Sequence of chain 1.B:
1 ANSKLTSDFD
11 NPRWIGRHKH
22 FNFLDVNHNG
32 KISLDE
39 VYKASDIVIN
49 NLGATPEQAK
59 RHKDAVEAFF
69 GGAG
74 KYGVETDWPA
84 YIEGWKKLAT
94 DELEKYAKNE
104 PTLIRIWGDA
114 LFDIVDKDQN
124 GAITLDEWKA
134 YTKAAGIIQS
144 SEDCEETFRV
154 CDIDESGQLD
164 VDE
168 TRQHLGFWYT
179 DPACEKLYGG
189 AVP

Binding-site contacts:
Ligand atom C13 contacts residue HIS171 of chain 1.B at 3.3 Å.
Ligand atom C22 contacts residue MSE21 of chain 1.B at 3.5 Å.
Ligand atom O18 contacts residue TYR186 of chain 1.B at 3.4 Å (h-bond).
Ligand atom O33 contacts residue HIS171 of chain 1.B at 3.5 Å.
Ligand atom C21 contacts residue MSE21 of chain 1.B at 3.3 Å.
Ligand atom N1 contacts residue TYR134 of chain 1.B at 2.8 Å (h-bond).
Ligand atom O18 contacts residue HIS171 of chain 1.B at 2.7 Å.
Ligand atom C28 contacts residue TYR134 of chain 1.B at 3.4 Å (hydrophobic).
Ligand atom BR17 contacts residue THR168 of chain 1.B at 3.1 Å.
Ligand atom O33 contacts residue TYR186 of chain 1.B at 2.9 Å (h-bond).
Ligand atom C15 contacts residue HIS171 of chain 1.B at 3.5 Å.
Ligand atom C3 contacts residue HIS171 of chain 1.B at 3.6 Å.
Ligand atom C9 contacts residue TRP110 of chain 1.B at 3.4 Å (hydrophobic).
Ligand atom N4 contacts residue TRP110 of chain 1.B at 3.6 Å.
Ligand atom O34 contacts residue TYR186 of chain 1.B at 2.8 Å (h-bond).
Ligand atom C3 contacts residue TYR186 of chain 1.B at 3.5 Å (hydrophobic).
Ligand atom C8 contacts residue TRP110 of chain 1.B at 3.6 Å (hydrophobic).
Ligand atom O25 contacts residue HIS18 of chain 1.B at 2.8 Å (h-bond).
Ligand atom O25 contacts residue MSE21 of chain 1.B at 3.5 Å.
Ligand atom C15 contacts residue GLY111 of chain 1.B at 3.6 Å.
Ligand atom C22 contacts residue HIS18 of chain 1.B at 3.6 Å.
Ligand atom O18 contacts residue TRP175 of chain 1.B at 3.2 Å (h-bond).
Ligand atom C5 contacts residue TRP175 of chain 1.B at 3.6 Å (hydrophobic).
Ligand atom C11 contacts residue HIS171 of chain 1.B at 3.6 Å.
Ligand atom C10 contacts residue TYR134 of chain 1.B at 3.5 Å (hydrophobic).
Ligand atom O25 contacts residue TYR84 of chain 1.B at 2.5 Å (h-bond).
Ligand atom C20 contacts residue MSE21 of chain 1.B at 3.3 Å.
Ligand atom C14 contacts residue HIS171 of chain 1.B at 3.2 Å.
Ligand atom C21 contacts residue TYR84 of chain 1.B at 3.1 Å (hydrophobic).
Ligand atom C12 contacts residue HIS171 of chain 1.B at 3.3 Å.
Ligand atom C23 contacts residue HIS18 of chain 1.B at 3.6 Å.
Ligand atom O25 contacts residue TRP88 of chain 1.B at 3.3 Å (h-bond).
Ligand atom O34 contacts residue TYR134 of chain 1.B at 3.5 Å.
Ligand atom C19 contacts residue MSE21 of chain 1.B at 3.6 Å.
Ligand atom C15 contacts residue ILE107 of chain 1.B at 3.5 Å (hydrophobic).
Ligand atom N7 contacts residue MSE21 of chain 1.B at 3.5 Å.
Ligand atom C22 contacts residue TRP88 of chain 1.B at 3.4 Å (hydrophobic).
Ligand atom C10 contacts residue LEU114 of chain 1.B at 3.6 Å (hydrophobic).
Ligand atom C23 contacts residue TRP88 of chain 1.B at 3.1 Å (hydrophobic).
Ligand atom C22 contacts residue TYR84 of chain 1.B at 3.2 Å (hydrophobic).

A small-molecule ligand and the protein it binds are described below.
Small molecule (SMILES): O=C1N2C=C(c3ccc(O)cc3)NC(Cc3ccccc3)C2=N[C@@]1(Cc1ccc(Br)cc1)OO